Binding-site contacts:
Ligand atom C1 contacts residue GLY205 of chain 2.D at 4.5 Å.
Ligand atom O6 contacts residue ILE247 of chain 2.D at 4.5 Å.
Ligand atom N2 contacts residue ASN204 of chain 2.D at 2.9 Å (h-bond).
Ligand atom C8 contacts residue ASN204 of chain 2.D at 3.9 Å.
Ligand atom N2 contacts residue GLY205 of chain 2.D at 3.6 Å.
Ligand atom C4 contacts residue NAG1 of chain 2.N at 4.5 Å.
Ligand atom C1 contacts residue ASN204 of chain 2.D at 1.4 Å.
Ligand atom O6 contacts residue NAG1 of chain 2.N at 3.4 Å.
Ligand atom C8 contacts residue GLY205 of chain 2.D at 3.4 Å.
Ligand atom C4 contacts residue ASN204 of chain 2.D at 4.3 Å.
Ligand atom C8 contacts residue THR206 of chain 2.D at 3.0 Å.
Ligand atom C7 contacts residue GLY205 of chain 2.D at 2.6 Å.
Ligand atom O7 contacts residue THR206 of chain 2.D at 2.8 Å (h-bond).
Ligand atom C5 contacts residue ASN204 of chain 2.D at 3.7 Å.
Ligand atom O7 contacts residue ASN204 of chain 2.D at 2.7 Å.
Ligand atom C2 contacts residue ASN204 of chain 2.D at 2.5 Å.
Ligand atom O6 contacts residue ASN204 of chain 2.D at 4.3 Å.
Ligand atom O4 contacts residue NAG1 of chain 2.N at 4.1 Å.
Ligand atom O5 contacts residue ASN204 of chain 2.D at 2.4 Å (h-bond).
Ligand atom C6 contacts residue NAG1 of chain 2.N at 3.6 Å.
Ligand atom C7 contacts residue ASN204 of chain 2.D at 3.2 Å.
Ligand atom C5 contacts residue NAG1 of chain 2.N at 3.6 Å.
Ligand atom C7 contacts residue THR206 of chain 2.D at 3.3 Å.
Ligand atom C3 contacts residue ASN204 of chain 2.D at 3.8 Å.
Ligand atom O7 contacts residue GLY205 of chain 2.D at 1.4 Å.

Sequence of chain 2.D:
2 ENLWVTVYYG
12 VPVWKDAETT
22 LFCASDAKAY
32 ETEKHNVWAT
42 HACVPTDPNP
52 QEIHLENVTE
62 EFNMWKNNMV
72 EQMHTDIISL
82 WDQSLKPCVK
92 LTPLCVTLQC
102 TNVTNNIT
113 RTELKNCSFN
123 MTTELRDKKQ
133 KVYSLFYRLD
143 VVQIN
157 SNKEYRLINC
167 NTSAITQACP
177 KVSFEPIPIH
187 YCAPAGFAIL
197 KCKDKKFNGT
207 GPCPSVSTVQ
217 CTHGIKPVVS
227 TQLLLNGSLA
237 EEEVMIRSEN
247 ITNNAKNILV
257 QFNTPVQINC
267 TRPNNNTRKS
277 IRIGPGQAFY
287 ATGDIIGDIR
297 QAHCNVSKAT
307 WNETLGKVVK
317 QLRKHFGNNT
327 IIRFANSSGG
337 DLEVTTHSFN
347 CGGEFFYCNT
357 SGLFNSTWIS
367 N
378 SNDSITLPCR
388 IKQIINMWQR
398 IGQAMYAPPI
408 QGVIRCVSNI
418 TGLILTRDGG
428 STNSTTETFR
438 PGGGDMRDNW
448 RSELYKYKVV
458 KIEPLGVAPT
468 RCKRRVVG

The protein below binds the small molecule below.
Small molecule (SMILES): CC(=O)N[C@H]1[C@H](O[C@H]2[C@H](O)[C@@H](NC(C)=O)CO[C@@H]2CO)O[C@H](CO)[C@@H](O[C@@H]2O[C@H](CO)[C@@H](O)[C@H](O)[C@@H]2O)[C@@H]1O